This small molecule binds to this protein.
Small molecule (SMILES): CC(=O)N[C@H]1[C@H](O[C@H]2[C@H](O)[C@@H](NC(C)=O)CO[C@@H]2CO)O[C@H](CO)[C@@H](O[C@@H]2O[C@H](CO[C@H]3O[C@H](CO)[C@@H](O)[C@H](O)[C@@H]3O)[C@@H](O)[C@H](O[C@H]3O[C@H](CO)[C@@H](O)[C@H](O)[C@@H]3O[C@H]3O[C@H](CO)[C@@H](O)[C@H](O)[C@@H]3O)[C@@H]2O)[C@@H]1O

Binding-site contacts:
Ligand atom C6 contacts residue CYS346 of chain 1.A at 4.1 Å (hydrophobic).
Ligand atom C7 contacts residue ASN231 of chain 1.A at 3.9 Å.
Ligand atom N2 contacts residue ASN231 of chain 1.A at 3.0 Å (h-bond).
Ligand atom C1 contacts residue ASN231 of chain 1.A at 1.4 Å.
Ligand atom C3 contacts residue ASN231 of chain 1.A at 3.8 Å.
Ligand atom C1 contacts residue SER414 of chain 1.A at 4.2 Å.
Ligand atom C7 contacts residue ASN345 of chain 1.A at 4.1 Å.
Ligand atom C6 contacts residue CYS412 of chain 1.A at 4.2 Å (hydrophobic).
Ligand atom O7 contacts residue ASN231 of chain 1.A at 4.3 Å.
Ligand atom O6 contacts residue GLY347 of chain 1.A at 4.3 Å.
Ligand atom C3 contacts residue SER414 of chain 1.A at 3.9 Å.
Ligand atom C2 contacts residue ASN231 of chain 1.A at 2.5 Å.
Ligand atom C4 contacts residue ASN231 of chain 1.A at 4.2 Å.
Ligand atom O7 contacts residue PRO181 of chain 1.A at 3.3 Å.
Ligand atom O5 contacts residue ASN231 of chain 1.A at 2.3 Å (h-bond).
Ligand atom C5 contacts residue ASN231 of chain 1.A at 3.6 Å.
Ligand atom C8 contacts residue ASN345 of chain 1.A at 3.5 Å.
Ligand atom O7 contacts residue ASN345 of chain 1.A at 4.2 Å.
Ligand atom C7 contacts residue VAL223 of chain 1.A at 4.1 Å (hydrophobic).
Ligand atom O7 contacts residue VAL223 of chain 1.A at 4.4 Å.
Ligand atom O6 contacts residue CYS346 of chain 1.A at 3.5 Å (h-bond).
Ligand atom C7 contacts residue PRO181 of chain 1.A at 4.3 Å (hydrophobic).
Ligand atom C4 contacts residue VAL413 of chain 1.A at 4.5 Å (hydrophobic).
Ligand atom C5 contacts residue VAL413 of chain 1.A at 4.1 Å (hydrophobic).
Ligand atom O5 contacts residue CYS412 of chain 1.A at 4.0 Å.
Ligand atom O6 contacts residue GLY347 of chain 1.A at 2.8 Å (h-bond).
Ligand atom O6 contacts residue CYS412 of chain 1.A at 4.3 Å.
Ligand atom C6 contacts residue SER178 of chain 1.A at 4.1 Å.
Ligand atom C8 contacts residue VAL223 of chain 1.A at 3.4 Å (hydrophobic).
Ligand atom C2 contacts residue SER414 of chain 1.A at 4.1 Å.
Ligand atom C6 contacts residue GLY347 of chain 1.A at 3.8 Å.
Ligand atom N2 contacts residue SER414 of chain 1.A at 3.7 Å.
Ligand atom C8 contacts residue LEU230 of chain 1.A at 4.3 Å (hydrophobic).
Ligand atom O4 contacts residue SER178 of chain 1.A at 4.2 Å.
Ligand atom O4 contacts residue GLN407 of chain 1.A at 3.6 Å.
Ligand atom O3 contacts residue GLN407 of chain 1.A at 4.2 Å.
Ligand atom O4 contacts residue VAL413 of chain 1.A at 4.0 Å.
Ligand atom O3 contacts residue LYS34 of chain 1.A at 3.9 Å.

Sequence of chain 1.A:
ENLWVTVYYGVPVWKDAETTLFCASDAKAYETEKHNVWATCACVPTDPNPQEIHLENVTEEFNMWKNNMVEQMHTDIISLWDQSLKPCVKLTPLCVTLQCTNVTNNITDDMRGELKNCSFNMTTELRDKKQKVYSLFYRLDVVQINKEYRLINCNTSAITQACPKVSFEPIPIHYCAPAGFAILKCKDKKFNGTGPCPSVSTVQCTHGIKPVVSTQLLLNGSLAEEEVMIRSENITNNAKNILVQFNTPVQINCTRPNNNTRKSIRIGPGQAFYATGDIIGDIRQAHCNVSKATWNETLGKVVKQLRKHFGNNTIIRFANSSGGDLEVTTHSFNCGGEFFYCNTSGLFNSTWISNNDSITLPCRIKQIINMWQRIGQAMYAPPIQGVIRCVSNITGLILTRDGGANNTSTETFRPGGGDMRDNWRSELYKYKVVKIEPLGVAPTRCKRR